Sequence of chain 1.A:
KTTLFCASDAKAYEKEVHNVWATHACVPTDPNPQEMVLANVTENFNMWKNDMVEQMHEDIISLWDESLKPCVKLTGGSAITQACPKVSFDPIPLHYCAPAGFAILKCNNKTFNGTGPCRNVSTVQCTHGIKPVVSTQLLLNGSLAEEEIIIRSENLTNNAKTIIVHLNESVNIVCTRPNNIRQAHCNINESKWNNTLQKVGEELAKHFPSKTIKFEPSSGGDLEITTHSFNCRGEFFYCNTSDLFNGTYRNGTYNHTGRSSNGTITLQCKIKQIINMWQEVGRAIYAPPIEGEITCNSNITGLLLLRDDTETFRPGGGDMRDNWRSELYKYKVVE

A protein and the small-molecule ligand that binds it are described below.
Small molecule (SMILES): CC(=O)N[C@@H]1[C@@H](O)[C@H](O)[C@@H](CO)O[C@H]1O

Binding-site contacts:
Ligand atom C8 contacts residue ASN244 of chain 1.A at 4.2 Å.
Ligand atom C1 contacts residue SER311 of chain 1.A at 3.9 Å.
Ligand atom C2 contacts residue ASN310 of chain 1.A at 4.2 Å.
Ligand atom O7 contacts residue VAL138 of chain 1.A at 4.5 Å.
Ligand atom O7 contacts residue PRO96 of chain 1.A at 3.8 Å.
Ligand atom O5 contacts residue ASN146 of chain 1.A at 2.3 Å (h-bond).
Ligand atom C1 contacts residue LYS136 of chain 1.A at 4.5 Å.
Ligand atom N2 contacts residue ASN146 of chain 1.A at 3.0 Å (h-bond).
Ligand atom C7 contacts residue SER311 of chain 1.A at 3.7 Å.
Ligand atom C3 contacts residue CYS309 of chain 1.A at 4.3 Å (hydrophobic).
Ligand atom O3 contacts residue ASP95 of chain 1.A at 4.2 Å.
Ligand atom O5 contacts residue ASN310 of chain 1.A at 3.9 Å.
Ligand atom C1 contacts residue ASN310 of chain 1.A at 3.8 Å.
Ligand atom C3 contacts residue ASN146 of chain 1.A at 3.8 Å.
Ligand atom O3 contacts residue CYS309 of chain 1.A at 3.2 Å (h-bond).
Ligand atom C4 contacts residue ASN146 of chain 1.A at 4.2 Å.
Ligand atom O4 contacts residue ASN310 of chain 1.A at 3.8 Å.
Ligand atom C5 contacts residue ASN146 of chain 1.A at 3.6 Å.
Ligand atom C7 contacts residue ASN146 of chain 1.A at 3.7 Å.
Ligand atom C6 contacts residue ASN310 of chain 1.A at 4.3 Å.
Ligand atom C5 contacts residue ASN310 of chain 1.A at 3.3 Å.
Ligand atom O3 contacts residue SER311 of chain 1.A at 4.5 Å.
Ligand atom C8 contacts residue LEU145 of chain 1.A at 3.6 Å (hydrophobic).
Ligand atom C2 contacts residue ASN146 of chain 1.A at 2.5 Å.
Ligand atom C4 contacts residue ASN310 of chain 1.A at 3.7 Å.
Ligand atom O7 contacts residue ASN146 of chain 1.A at 3.9 Å.
Ligand atom C3 contacts residue SER311 of chain 1.A at 4.0 Å.
Ligand atom N2 contacts residue SER311 of chain 1.A at 2.8 Å (h-bond).
Ligand atom C8 contacts residue PHE243 of chain 1.A at 4.4 Å (hydrophobic).
Ligand atom O6 contacts residue LYS136 of chain 1.A at 3.9 Å.
Ligand atom O3 contacts residue ASN310 of chain 1.A at 4.3 Å.
Ligand atom C3 contacts residue ASN310 of chain 1.A at 3.5 Å.
Ligand atom O5 contacts residue LYS136 of chain 1.A at 3.8 Å.
Ligand atom C4 contacts residue ASP95 of chain 1.A at 4.1 Å.
Ligand atom O6 contacts residue ASP95 of chain 1.A at 4.5 Å.
Ligand atom C2 contacts residue SER311 of chain 1.A at 3.7 Å.
Ligand atom C1 contacts residue ASN146 of chain 1.A at 1.4 Å.
Ligand atom C8 contacts residue VAL138 of chain 1.A at 4.3 Å (hydrophobic).
Ligand atom N2 contacts residue CYS309 of chain 1.A at 4.5 Å.
Ligand atom C8 contacts residue SER311 of chain 1.A at 3.6 Å.